Sequence of chain 1.C:
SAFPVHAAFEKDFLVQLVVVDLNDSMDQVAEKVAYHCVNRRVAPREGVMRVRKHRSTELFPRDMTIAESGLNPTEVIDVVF

Binding-site contacts:
Ligand atom O1 contacts residue TRP166 of chain 1.A at 3.3 Å (h-bond).
Ligand atom C6 contacts residue PRO402 of chain 1.A at 4.0 Å (hydrophobic).
Ligand atom C6 contacts residue TRP166 of chain 1.A at 3.5 Å (hydrophobic).
Ligand atom O1 contacts residue GLY333 of chain 1.A at 4.2 Å.
Ligand atom C2 contacts residue TRP337 of chain 1.A at 3.7 Å (hydrophobic).
Ligand atom C3 contacts residue PRO393 of chain 1.A at 3.8 Å (hydrophobic).
Ligand atom C2 contacts residue PRO402 of chain 1.A at 3.7 Å (hydrophobic).
Ligand atom C5 contacts residue TRP166 of chain 1.A at 4.3 Å (hydrophobic).
Ligand atom C1 contacts residue VAL334 of chain 1.A at 4.1 Å (hydrophobic).
Ligand atom O1 contacts residue TRP337 of chain 1.A at 3.4 Å.
Ligand atom C2 contacts residue PRO393 of chain 1.A at 3.5 Å (hydrophobic).
Ligand atom C3 contacts residue PRO402 of chain 1.A at 3.2 Å (hydrophobic).
Ligand atom C5 contacts residue GLY333 of chain 1.A at 3.7 Å.
Ligand atom C1 contacts residue GLY333 of chain 1.A at 3.6 Å.
Ligand atom C5 contacts residue TYR330 of chain 1.A at 4.1 Å (hydrophobic).
Ligand atom C5 contacts residue PRO402 of chain 1.A at 3.6 Å (hydrophobic).
Ligand atom C2 contacts residue GLY333 of chain 1.A at 3.4 Å.
Ligand atom C4 contacts residue VAL334 of chain 1.A at 3.8 Å (hydrophobic).
Ligand atom C3 contacts residue GLY333 of chain 1.A at 3.3 Å.
Ligand atom O1 contacts residue THR340 of chain 1.A at 3.4 Å (h-bond).
Ligand atom C6 contacts residue GLY333 of chain 1.A at 3.9 Å.
Ligand atom BR4 contacts residue SER329 of chain 1.A at 3.9 Å.
Ligand atom C2 contacts residue VAL334 of chain 1.A at 4.3 Å (hydrophobic).
Ligand atom C3 contacts residue TRP337 of chain 1.A at 4.0 Å (hydrophobic).
Ligand atom BR4 contacts residue GLY333 of chain 1.A at 3.6 Å.
Ligand atom BR4 contacts residue VAL404 of chain 1.A at 3.5 Å.
Ligand atom C3 contacts residue VAL334 of chain 1.A at 4.2 Å (hydrophobic).
Ligand atom C6 contacts residue VAL334 of chain 1.A at 3.7 Å (hydrophobic).
Ligand atom C5 contacts residue VAL334 of chain 1.A at 3.5 Å (hydrophobic).
Ligand atom C1 contacts residue PRO402 of chain 1.A at 4.1 Å (hydrophobic).
Ligand atom C4 contacts residue PRO402 of chain 1.A at 3.2 Å (hydrophobic).
Ligand atom C1 contacts residue TRP166 of chain 1.A at 4.1 Å (hydrophobic).
Ligand atom C1 contacts residue TRP337 of chain 1.A at 3.9 Å (hydrophobic).
Ligand atom BR4 contacts residue TYR330 of chain 1.A at 4.0 Å.
Ligand atom C4 contacts residue GLY333 of chain 1.A at 3.3 Å.
Ligand atom BR4 contacts residue PRO402 of chain 1.A at 3.6 Å.
Ligand atom BR4 contacts residue PHE13 of chain 1.C at 3.9 Å.
Ligand atom C4 contacts residue TYR330 of chain 1.A at 4.3 Å (hydrophobic).

Sequence of chain 1.A:
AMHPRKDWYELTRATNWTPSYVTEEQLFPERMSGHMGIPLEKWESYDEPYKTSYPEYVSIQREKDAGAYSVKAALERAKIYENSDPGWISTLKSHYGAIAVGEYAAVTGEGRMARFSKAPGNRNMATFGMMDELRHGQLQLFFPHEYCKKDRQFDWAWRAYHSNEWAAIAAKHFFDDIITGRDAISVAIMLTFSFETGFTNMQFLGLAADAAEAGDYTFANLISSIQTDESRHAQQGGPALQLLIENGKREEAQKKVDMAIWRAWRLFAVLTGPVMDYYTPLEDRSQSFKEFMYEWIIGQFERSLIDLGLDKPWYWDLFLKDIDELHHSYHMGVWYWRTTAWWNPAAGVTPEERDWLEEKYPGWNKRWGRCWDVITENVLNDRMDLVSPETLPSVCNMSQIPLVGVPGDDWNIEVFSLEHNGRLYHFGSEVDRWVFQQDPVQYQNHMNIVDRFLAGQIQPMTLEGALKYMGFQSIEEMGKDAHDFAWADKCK

This small molecule binds to this protein.
Small molecule (SMILES): Oc1ccc(Br)cc1